Binding-site contacts:
Ligand atom O3 contacts residue ARG165 of chain 1.B at 2.8 Å (salt-bridge).
Ligand atom CG2 contacts residue SER134 of chain 1.B at 3.7 Å.
Ligand atom C11 contacts residue HIS63 of chain 1.B at 3.5 Å.
Ligand atom CG2 contacts residue LYS156 of chain 1.B at 3.5 Å.
Ligand atom CG11 contacts residue ARG136 of chain 1.B at 3.5 Å.
Ligand atom CG21 contacts residue GLU31 of chain 1.B at 3.6 Å.
Ligand atom O2 contacts residue SER134 of chain 1.B at 3.5 Å.
Ligand atom O11 contacts residue SER132 of chain 1.B at 2.9 Å (h-bond).
Ligand atom C32 contacts residue ASN62 of chain 1.B at 3.4 Å.
Ligand atom N1 contacts residue SER135 of chain 1.B at 2.8 Å (h-bond).
Ligand atom C4 contacts residue HIS63 of chain 1.B at 3.7 Å.
Ligand atom CB4 contacts residue SER132 of chain 1.B at 3.1 Å.
Ligand atom CG4 contacts residue HIS63 of chain 1.B at 3.8 Å.
Ligand atom O4 contacts residue ARG165 of chain 1.B at 2.8 Å (salt-bridge).
Ligand atom CA4 contacts residue ARG165 of chain 1.B at 3.5 Å.
Ligand atom CG11 contacts residue SER135 of chain 1.B at 3.5 Å.
Ligand atom C6 contacts residue ILE231 of chain 1.B at 3.3 Å (hydrophobic).
Ligand atom N21 contacts residue SER132 of chain 1.B at 3.4 Å (h-bond).
Ligand atom CB4 contacts residue ARG165 of chain 1.B at 3.6 Å.
Ligand atom CA4 contacts residue SER132 of chain 1.B at 2.4 Å.
Ligand atom N3 contacts residue SER132 of chain 1.B at 2.7 Å (h-bond).
Ligand atom N3 contacts residue HIS63 of chain 1.B at 3.5 Å (h-bond).
Ligand atom O4 contacts residue GLY164 of chain 1.B at 3.4 Å.
Ligand atom CA1 contacts residue SER135 of chain 1.B at 3.2 Å.
Ligand atom O2 contacts residue LEU133 of chain 1.B at 3.6 Å.
Ligand atom OD1 contacts residue SER134 of chain 1.B at 2.5 Å (h-bond).
Ligand atom C11 contacts residue SER132 of chain 1.B at 2.5 Å.
Ligand atom O11 contacts residue HIS63 of chain 1.B at 2.8 Å (h-bond).
Ligand atom CB3 contacts residue HIS63 of chain 1.B at 3.1 Å.
Ligand atom CG4 contacts residue SER134 of chain 1.B at 3.5 Å.
Ligand atom C7 contacts residue ILE231 of chain 1.B at 3.4 Å (hydrophobic).
Ligand atom C5 contacts residue VAL163 of chain 1.B at 3.2 Å (hydrophobic).
Ligand atom O2 contacts residue SER135 of chain 1.B at 3.2 Å (h-bond).
Ligand atom N21 contacts residue ARG165 of chain 1.B at 3.7 Å.
Ligand atom O4 contacts residue SER132 of chain 1.B at 2.3 Å (h-bond).
Ligand atom N3 contacts residue LEU133 of chain 1.B at 3.1 Å (h-bond).
Ligand atom CA3 contacts residue LEU133 of chain 1.B at 3.6 Å (hydrophobic).
Ligand atom CE2 contacts residue LYS156 of chain 1.B at 3.4 Å.
Ligand atom C4 contacts residue SER132 of chain 1.B at 1.4 Å.
Ligand atom C1 contacts residue SER135 of chain 1.B at 3.5 Å.

Sequence of chain 1.B:
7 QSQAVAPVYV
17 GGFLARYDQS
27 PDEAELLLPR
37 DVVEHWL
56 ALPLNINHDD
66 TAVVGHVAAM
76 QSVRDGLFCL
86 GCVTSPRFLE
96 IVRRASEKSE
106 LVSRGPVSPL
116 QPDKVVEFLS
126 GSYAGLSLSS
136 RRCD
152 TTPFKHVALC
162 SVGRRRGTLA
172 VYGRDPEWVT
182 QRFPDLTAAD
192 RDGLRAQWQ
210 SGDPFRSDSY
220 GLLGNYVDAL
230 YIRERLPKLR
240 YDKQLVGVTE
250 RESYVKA

A protein and the small-molecule ligand that binds it are described below.
Small molecule (SMILES): CC[C@@H](NC(=O)[C@@H](O)[C@H](C)NC(=O)[C@H](CC(=O)N(C)C)NC(=O)[C@@H](NC(=O)[C@@H](NC(=O)CCCCCN)C(C)(C)C)C(C)(C)C)c1ccccc1